Sequence of chain 1.M:
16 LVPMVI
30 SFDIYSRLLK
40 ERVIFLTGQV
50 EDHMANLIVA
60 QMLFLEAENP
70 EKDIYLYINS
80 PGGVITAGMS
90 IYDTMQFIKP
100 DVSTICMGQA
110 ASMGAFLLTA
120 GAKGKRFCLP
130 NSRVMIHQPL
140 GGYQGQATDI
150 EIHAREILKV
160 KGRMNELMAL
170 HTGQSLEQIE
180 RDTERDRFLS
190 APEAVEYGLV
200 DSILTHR

This protein binds this small molecule.
Small molecule (SMILES): C/C=C/C=C/C=C/C(=O)N[C@@H](Cc1ccccc1)C(=O)N[C@H]1COC(=O)[C@@H]2C[C@@H](C)CN2C(=O)[C@H](C)NC(=O)[C@H](C)N(C)C(=O)[C@@H]2CCCN2C1=O

Sequence of chain 1.N:
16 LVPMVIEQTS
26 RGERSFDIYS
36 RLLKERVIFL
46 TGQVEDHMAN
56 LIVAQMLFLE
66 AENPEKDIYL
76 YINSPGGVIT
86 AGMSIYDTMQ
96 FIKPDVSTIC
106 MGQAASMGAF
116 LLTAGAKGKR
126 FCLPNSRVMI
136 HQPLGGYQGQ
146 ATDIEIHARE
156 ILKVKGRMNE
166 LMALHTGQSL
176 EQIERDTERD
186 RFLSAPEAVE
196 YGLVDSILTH

Binding-site contacts:
Ligand atom CA contacts residue TYR74 of chain 1.M at 3.7 Å (hydrophobic).
Ligand atom C contacts residue TYR76 of chain 1.M at 3.7 Å (hydrophobic).
Ligand atom CE2 contacts residue TYR76 of chain 1.M at 3.8 Å (hydrophobic).
Ligand atom C7 contacts residue ALA66 of chain 1.N at 3.7 Å (hydrophobic).
Ligand atom CM contacts residue LEU203 of chain 1.M at 3.8 Å (hydrophobic).
Ligand atom C7 contacts residue GLU40 of chain 1.M at 3.8 Å.
Ligand atom O contacts residue TYR74 of chain 1.M at 3.5 Å.
Ligand atom CA contacts residue TYR74 of chain 1.M at 3.3 Å (hydrophobic).
Ligand atom CB contacts residue LEU203 of chain 1.M at 3.7 Å (hydrophobic).
Ligand atom CD contacts residue TYR76 of chain 1.M at 3.3 Å (hydrophobic).
Ligand atom CB contacts residue PHE96 of chain 1.N at 3.9 Å (hydrophobic).
Ligand atom C1 contacts residue LEU62 of chain 1.N at 3.9 Å (hydrophobic).
Ligand atom CE contacts residue VAL42 of chain 1.M at 3.9 Å (hydrophobic).
Ligand atom O11 contacts residue LEU62 of chain 1.N at 3.9 Å.
Ligand atom C6 contacts residue LEU37 of chain 1.M at 3.9 Å (hydrophobic).
Ligand atom CD1 contacts residue PHE96 of chain 1.N at 3.6 Å (hydrophobic).
Ligand atom CZ contacts residue THR93 of chain 1.N at 3.3 Å.
Ligand atom O contacts residue PHE96 of chain 1.N at 3.9 Å.
Ligand atom O contacts residue TYR76 of chain 1.M at 2.6 Å (h-bond).
Ligand atom CB contacts residue ILE104 of chain 1.M at 3.4 Å (hydrophobic).
Ligand atom CA contacts residue PHE96 of chain 1.N at 3.7 Å (hydrophobic).
Ligand atom CZ contacts residue LEU128 of chain 1.M at 3.9 Å (hydrophobic).
Ligand atom C5 contacts residue ALA66 of chain 1.N at 3.8 Å (hydrophobic).
Ligand atom C1 contacts residue TYR76 of chain 1.M at 3.2 Å (hydrophobic).
Ligand atom CD2 contacts residue TYR76 of chain 1.M at 3.6 Å (hydrophobic).
Ligand atom C2 contacts residue LEU62 of chain 1.N at 3.7 Å (hydrophobic).
Ligand atom C8 contacts residue GLU40 of chain 1.M at 3.7 Å.
Ligand atom C8 contacts residue ARG36 of chain 1.M at 3.5 Å.
Ligand atom C contacts residue TYR74 of chain 1.M at 3.3 Å (hydrophobic).
Ligand atom N contacts residue TYR76 of chain 1.M at 3.9 Å.
Ligand atom CE1 contacts residue THR93 of chain 1.N at 3.6 Å.
Ligand atom CB contacts residue TYR74 of chain 1.M at 3.6 Å (hydrophobic).
Ligand atom CE2 contacts residue MET106 of chain 1.M at 3.7 Å (hydrophobic).
Ligand atom CE contacts residue GLU40 of chain 1.M at 3.4 Å.
Ligand atom C contacts residue PHE96 of chain 1.N at 3.6 Å (hydrophobic).
Ligand atom C6 contacts residue GLU40 of chain 1.M at 3.7 Å.
Ligand atom N contacts residue PHE96 of chain 1.N at 3.5 Å.
Ligand atom C2 contacts residue TYR76 of chain 1.M at 3.4 Å (hydrophobic).
Ligand atom N contacts residue TYR76 of chain 1.M at 2.8 Å (h-bond).
Ligand atom N contacts residue TYR74 of chain 1.M at 3.6 Å.